Binding-site contacts:
Ligand atom C6 contacts residue LEU103 of chain 5.A at 2.7 Å (hydrophobic).
Ligand atom C1 contacts residue MET195 of chain 5.A at 3.2 Å (hydrophobic).
Ligand atom C2 contacts residue MET217 of chain 5.A at 3.5 Å (hydrophobic).
Ligand atom O4 contacts residue ILE101 of chain 5.A at 4.0 Å.
Ligand atom O3 contacts residue ASN215 of chain 5.A at 2.1 Å.
Ligand atom C3 contacts residue MET217 of chain 5.A at 3.2 Å (hydrophobic).
Ligand atom O6 contacts residue LEU103 of chain 5.A at 3.3 Å.
Ligand atom O3 contacts residue TYR194 of chain 5.A at 3.9 Å.
Ligand atom O3 contacts residue ILE101 of chain 5.A at 3.5 Å.
Ligand atom C3 contacts residue ASN215 of chain 5.A at 3.5 Å.
Ligand atom O5 contacts residue THR102 of chain 5.A at 3.6 Å.
Ligand atom C5 contacts residue THR102 of chain 5.A at 2.8 Å.
Ligand atom O5 contacts residue LEU103 of chain 5.A at 3.3 Å.
Ligand atom O6 contacts residue LEU103 of chain 5.A at 4.0 Å.
Ligand atom C6 contacts residue LEU103 of chain 5.A at 3.2 Å (hydrophobic).
Ligand atom C4 contacts residue HIS263 of chain 5.A at 3.7 Å.
Ligand atom O6 contacts residue ILE101 of chain 5.A at 2.1 Å (h-bond).
Ligand atom C5 contacts residue LEU103 of chain 5.A at 3.5 Å (hydrophobic).
Ligand atom C6 contacts residue ILE101 of chain 5.A at 3.2 Å (hydrophobic).
Ligand atom O4 contacts residue ASN215 of chain 5.A at 3.4 Å (h-bond).
Ligand atom O2 contacts residue MET195 of chain 5.A at 3.6 Å.
Ligand atom O5 contacts residue LEU103 of chain 5.A at 3.0 Å (h-bond).
Ligand atom C4 contacts residue THR102 of chain 5.A at 3.9 Å.
Ligand atom O6 contacts residue THR102 of chain 5.A at 2.4 Å.
Ligand atom O2 contacts residue ASN215 of chain 5.A at 3.5 Å.
Ligand atom C6 contacts residue THR102 of chain 5.A at 1.9 Å.
Ligand atom O1 contacts residue MET195 of chain 5.A at 3.8 Å.
Ligand atom C5 contacts residue HIS263 of chain 5.A at 3.9 Å.
Ligand atom C4 contacts residue ASN215 of chain 5.A at 4.0 Å.
Ligand atom O2 contacts residue TYR193 of chain 5.A at 3.9 Å.
Ligand atom C6 contacts residue HIS241 of chain 5.A at 3.7 Å.
Ligand atom O4 contacts residue THR102 of chain 5.A at 3.8 Å.
Ligand atom C5 contacts residue LEU103 of chain 5.A at 3.0 Å (hydrophobic).
Ligand atom O1 contacts residue TYR194 of chain 5.A at 3.8 Å.
Ligand atom O2 contacts residue MET217 of chain 5.A at 3.3 Å (h-bond).
Ligand atom O4 contacts residue HIS263 of chain 5.A at 2.6 Å.
Ligand atom O3 contacts residue MET217 of chain 5.A at 2.5 Å (h-bond).
Ligand atom O6 contacts residue HIS241 of chain 5.A at 4.0 Å.
Ligand atom O1 contacts residue GLN104 of chain 5.A at 3.9 Å.
Ligand atom C2 contacts residue TYR193 of chain 5.A at 3.8 Å (hydrophobic).

This small molecule binds to this protein.
Small molecule (SMILES): OC[C@H]1O[C@@](CO)(O[C@H]2O[C@H](CO)[C@@H](O)[C@H](O)[C@H]2O)[C@@H](O)[C@@H]1O

Sequence of chain 5.A:
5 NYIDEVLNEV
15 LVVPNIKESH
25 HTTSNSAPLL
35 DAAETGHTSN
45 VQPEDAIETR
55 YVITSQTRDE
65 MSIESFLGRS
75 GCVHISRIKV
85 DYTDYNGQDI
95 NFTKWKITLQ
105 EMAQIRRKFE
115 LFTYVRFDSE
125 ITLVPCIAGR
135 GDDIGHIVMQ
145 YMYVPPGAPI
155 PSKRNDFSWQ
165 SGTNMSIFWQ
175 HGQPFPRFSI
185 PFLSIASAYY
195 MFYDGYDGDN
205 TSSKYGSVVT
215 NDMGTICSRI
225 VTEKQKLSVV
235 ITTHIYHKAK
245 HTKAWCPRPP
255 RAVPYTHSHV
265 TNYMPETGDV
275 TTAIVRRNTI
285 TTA